This protein binds this small molecule.
Small molecule (SMILES): NC(=[NH2+])NCCC[C@H](N)C(=O)O

Binding-site contacts:
Ligand atom CB contacts residue GLU169 of chain 1.B at 3.5 Å.
Ligand atom CB contacts residue HIS168 of chain 1.B at 4.0 Å.
Ligand atom C contacts residue VAL1 of chain 1.S at 1.3 Å (hydrophobic).
Ligand atom N contacts residue GLU169 of chain 1.B at 2.7 Å (salt-bridge).
Ligand atom CD contacts residue LEU128 of chain 1.B at 4.2 Å (hydrophobic).
Ligand atom CZ contacts residue VAL233 of chain 1.B at 4.2 Å (hydrophobic).
Ligand atom O contacts residue GLY129 of chain 1.B at 3.7 Å.
Ligand atom O contacts residue ILE127 of chain 1.B at 3.5 Å.
Ligand atom NH2 contacts residue ASP235 of chain 1.B at 2.4 Å (salt-bridge).
Ligand atom CZ contacts residue LEU128 of chain 1.B at 4.1 Å (hydrophobic).
Ligand atom NH1 contacts residue ASP234 of chain 1.B at 4.3 Å.
Ligand atom CZ contacts residue PHE160 of chain 1.B at 3.8 Å (hydrophobic).
Ligand atom NH1 contacts residue VAL233 of chain 1.B at 2.8 Å (h-bond).
Ligand atom CD contacts residue TYR232 of chain 1.B at 4.2 Å (hydrophobic).
Ligand atom NH1 contacts residue PHE160 of chain 1.B at 3.9 Å.
Ligand atom CZ contacts residue ASP235 of chain 1.B at 3.3 Å.
Ligand atom NH2 contacts residue THR165 of chain 1.B at 2.6 Å (h-bond).
Ligand atom CB contacts residue VAL1 of chain 1.S at 3.4 Å (hydrophobic).
Ligand atom CG contacts residue TYR232 of chain 1.B at 4.1 Å (hydrophobic).
Ligand atom CZ contacts residue THR165 of chain 1.B at 3.4 Å.
Ligand atom NH2 contacts residue LEU128 of chain 1.B at 4.3 Å.
Ligand atom O contacts residue LEU128 of chain 1.B at 2.7 Å (h-bond).
Ligand atom NH1 contacts residue ASP235 of chain 1.B at 3.4 Å (salt-bridge).
Ligand atom N contacts residue VAL1 of chain 1.S at 3.5 Å (h-bond).
Ligand atom NH1 contacts residue MET238 of chain 1.B at 3.9 Å.
Ligand atom CB contacts residue TYR232 of chain 1.B at 4.3 Å (hydrophobic).
Ligand atom CG contacts residue VAL1 of chain 1.S at 3.3 Å (hydrophobic).
Ligand atom CG contacts residue LEU128 of chain 1.B at 3.9 Å (hydrophobic).
Ligand atom CA contacts residue VAL1 of chain 1.S at 2.4 Å (hydrophobic).
Ligand atom CA contacts residue TYR232 of chain 1.B at 3.9 Å (hydrophobic).
Ligand atom NH2 contacts residue ARG164 of chain 1.B at 3.7 Å.
Ligand atom CA contacts residue GLU169 of chain 1.B at 3.6 Å.
Ligand atom CD contacts residue VAL1 of chain 1.S at 4.2 Å (hydrophobic).
Ligand atom NE contacts residue LEU128 of chain 1.B at 3.7 Å.
Ligand atom CA contacts residue GLY129 of chain 1.B at 4.0 Å.
Ligand atom O contacts residue VAL1 of chain 1.S at 2.3 Å (h-bond).
Ligand atom NE contacts residue THR165 of chain 1.B at 3.3 Å (h-bond).
Ligand atom NH2 contacts residue PHE160 of chain 1.B at 3.6 Å.
Ligand atom N contacts residue GLY129 of chain 1.B at 2.6 Å (h-bond).
Ligand atom C contacts residue LEU128 of chain 1.B at 3.9 Å (hydrophobic).

Sequence of chain 1.B:
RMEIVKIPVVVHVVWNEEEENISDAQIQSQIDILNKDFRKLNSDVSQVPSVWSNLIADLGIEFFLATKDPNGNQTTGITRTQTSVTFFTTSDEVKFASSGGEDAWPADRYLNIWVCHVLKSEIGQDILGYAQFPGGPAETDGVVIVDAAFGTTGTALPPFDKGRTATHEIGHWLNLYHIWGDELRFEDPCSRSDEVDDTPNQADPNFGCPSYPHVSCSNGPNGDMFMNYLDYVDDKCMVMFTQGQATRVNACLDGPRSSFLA